Sequence of chain 1.A:
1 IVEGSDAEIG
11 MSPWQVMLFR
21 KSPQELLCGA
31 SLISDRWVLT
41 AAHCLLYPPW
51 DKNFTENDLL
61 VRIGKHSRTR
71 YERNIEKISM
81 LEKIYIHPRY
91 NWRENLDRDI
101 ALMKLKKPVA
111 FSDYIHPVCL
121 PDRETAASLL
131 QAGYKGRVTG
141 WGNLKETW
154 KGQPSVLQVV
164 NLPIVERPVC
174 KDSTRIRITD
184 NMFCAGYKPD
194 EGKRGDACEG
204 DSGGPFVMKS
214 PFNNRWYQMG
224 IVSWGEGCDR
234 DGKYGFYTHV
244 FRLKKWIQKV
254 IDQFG

Binding-site contacts:
Ligand atom C22 contacts residue TRP50 of chain 1.A at 3.8 Å (hydrophobic).
Ligand atom F14 contacts residue GLU229 of chain 1.A at 3.2 Å.
Ligand atom C25 contacts residue HIS43 of chain 1.A at 3.6 Å.
Ligand atom C22 contacts residue TYR47 of chain 1.A at 3.2 Å (hydrophobic).
Ligand atom C12 contacts residue GLY228 of chain 1.A at 3.6 Å.
Ligand atom C19 contacts residue TRP227 of chain 1.A at 3.6 Å (hydrophobic).
Ligand atom N29 contacts residue GLY230 of chain 1.A at 3.7 Å.
Ligand atom C25 contacts residue GLU202 of chain 1.A at 3.3 Å.
Ligand atom N15 contacts residue GLY228 of chain 1.A at 2.8 Å (h-bond).
Ligand atom CL43 contacts residue TRP50 of chain 1.A at 3.7 Å.
Ligand atom C24 contacts residue SER226 of chain 1.A at 3.4 Å.
Ligand atom C29 contacts residue GLU202 of chain 1.A at 3.1 Å.
Ligand atom N28 contacts residue GLU202 of chain 1.A at 2.6 Å (salt-bridge).
Ligand atom C35 contacts residue ALA200 of chain 1.A at 3.4 Å (hydrophobic).
Ligand atom C24 contacts residue HIS43 of chain 1.A at 3.3 Å.
Ligand atom N6 contacts residue ALA200 of chain 1.A at 3.3 Å (h-bond).
Ligand atom C34 contacts residue ALA200 of chain 1.A at 3.8 Å (hydrophobic).
Ligand atom F14 contacts residue TRP227 of chain 1.A at 3.2 Å.
Ligand atom N29 contacts residue GLY228 of chain 1.A at 3.6 Å.
Ligand atom C29 contacts residue SER205 of chain 1.A at 3.7 Å.
Ligand atom F14 contacts residue GLY228 of chain 1.A at 3.5 Å.
Ligand atom C25 contacts residue SER205 of chain 1.A at 3.7 Å.
Ligand atom N6 contacts residue ASP199 of chain 1.A at 2.6 Å (salt-bridge).
Ligand atom C34 contacts residue TRP227 of chain 1.A at 3.8 Å (hydrophobic).
Ligand atom O42 contacts residue GLY228 of chain 1.A at 2.8 Å (h-bond).
Ligand atom C18 contacts residue GLY228 of chain 1.A at 3.8 Å.
Ligand atom CL43 contacts residue HIS43 of chain 1.A at 3.6 Å.
Ligand atom C2 contacts residue GLU202 of chain 1.A at 3.2 Å.
Ligand atom C6 contacts residue ASN95 of chain 1.A at 3.8 Å.
Ligand atom N29 contacts residue ALA200 of chain 1.A at 3.7 Å.
Ligand atom C21 contacts residue TRP50 of chain 1.A at 3.7 Å (hydrophobic).
Ligand atom C6 contacts residue GLU94 of chain 1.A at 3.3 Å.
Ligand atom C35 contacts residue ASP199 of chain 1.A at 3.8 Å.
Ligand atom C5 contacts residue ASN95 of chain 1.A at 3.8 Å.
Ligand atom C4 contacts residue TRP227 of chain 1.A at 3.6 Å (hydrophobic).
Ligand atom CL43 contacts residue TYR47 of chain 1.A at 3.5 Å.
Ligand atom O42 contacts residue TRP227 of chain 1.A at 3.2 Å.
Ligand atom C1 contacts residue GLU94 of chain 1.A at 3.8 Å.
Ligand atom C2 contacts residue CYS231 of chain 1.A at 3.7 Å (hydrophobic).
Ligand atom F13 contacts residue ILE179 of chain 1.A at 3.8 Å.

The small molecule below binds the protein below.
Small molecule (SMILES): CC1NC(N)CCC1CNCCN1C(Cl)=CN=C(NCC(F)(F)c2ccccn2)C1O